The protein below binds the small molecule below.
Small molecule (SMILES): Nc1ccn([C@@H]2O[C@H](CO[P](=O)(O)O[C@H]3[C@@H](O)[C@H](n4cnc5c(N)ncnc54)O[C@@H]3CO[P](=O)(O)O[C@H]3[C@@H](O)[C@H](n4cnc5c(N)ncnc54)O[C@@H]3COP(=O)=O)[C@@H](O[P](=O)(O)OC[C@H]3O[C@@H](n4cnc5c(N)ncnc54)[C@H](O)[C@@H]3O[P](=O)(O)OC[C@H]3O[C@@H](n4ccc(=O)[nH]c4=O)[C@H](O)[C@@H]3O[P](=O)(O)OC[C@H]3O[C@@H](n4cnc5c(=O)nc(N)[nH]c54)[C@H](O)[C@@H]3O[P](=O)(O)OC[C@H]3O[C@@H](n4ccc(=O)[nH]c4=O)[C@H](O)[C@@H]3O)[C@H]2O)c(=O)n1

Sequence of chain 1.MA:
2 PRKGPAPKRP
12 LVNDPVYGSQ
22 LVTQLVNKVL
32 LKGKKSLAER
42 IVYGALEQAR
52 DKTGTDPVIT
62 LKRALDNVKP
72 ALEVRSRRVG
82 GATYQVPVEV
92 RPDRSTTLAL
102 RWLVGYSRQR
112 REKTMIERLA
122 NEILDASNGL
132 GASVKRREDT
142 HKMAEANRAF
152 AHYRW

Binding-site contacts:
Ligand atom N3 contacts residue GLY81 of chain 1.MA at 4.0 Å.
Ligand atom N1 contacts residue GLY81 of chain 1.MA at 4.3 Å.
Ligand atom N3 contacts residue GLY82 of chain 1.MA at 3.9 Å.
Ligand atom C2 contacts residue GLY82 of chain 1.MA at 4.3 Å.
Ligand atom C5 contacts residue GLY81 of chain 1.MA at 4.4 Å.
Ligand atom N9 contacts residue GLY81 of chain 1.MA at 4.2 Å.
Ligand atom C6 contacts residue ARG79 of chain 1.MA at 4.3 Å.
Ligand atom N3 contacts residue ARG79 of chain 1.MA at 4.3 Å.
Ligand atom C8 contacts residue GLY81 of chain 1.MA at 4.4 Å.
Ligand atom N9 contacts residue GLY82 of chain 1.MA at 4.2 Å.
Ligand atom C2 contacts residue GLY81 of chain 1.MA at 4.1 Å.
Ligand atom C1' contacts residue GLY82 of chain 1.MA at 4.2 Å.
Ligand atom N6 contacts residue ARG79 of chain 1.MA at 4.4 Å.
Ligand atom C2 contacts residue ARG79 of chain 1.MA at 3.3 Å.
Ligand atom C4 contacts residue GLY81 of chain 1.MA at 4.0 Å.
Ligand atom C4 contacts residue GLY82 of chain 1.MA at 4.1 Å.
Ligand atom C6 contacts residue GLY81 of chain 1.MA at 4.4 Å.
Ligand atom N1 contacts residue ARG79 of chain 1.MA at 3.3 Å (salt-bridge).